A protein and the small-molecule ligand that binds it are described below.
Small molecule (SMILES): Cc1noc(C)c1-c1cc(C(N)=O)c2c3ccc(C(C)(C)O)cc3n([C@H](c3ccccc3)C3CCOCC3)c2c1

Sequence of chain 1.A:
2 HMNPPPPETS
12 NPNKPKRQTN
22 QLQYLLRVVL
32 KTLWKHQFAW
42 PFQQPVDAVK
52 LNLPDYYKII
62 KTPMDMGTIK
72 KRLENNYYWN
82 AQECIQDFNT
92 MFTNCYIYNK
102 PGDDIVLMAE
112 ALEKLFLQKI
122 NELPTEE

Binding-site contacts:
Ligand atom C12 contacts residue PRO42 of chain 1.A at 3.6 Å (hydrophobic).
Ligand atom N26 contacts residue GLN45 of chain 1.A at 3.4 Å (h-bond).
Ligand atom C22 contacts residue TRP41 of chain 1.A at 3.7 Å (hydrophobic).
Ligand atom C1 contacts residue LYS51 of chain 1.A at 3.4 Å.
Ligand atom C22 contacts residue PRO42 of chain 1.A at 3.6 Å (hydrophobic).
Ligand atom C38 contacts residue ASN100 of chain 1.A at 3.8 Å.
Ligand atom C2 contacts residue LEU52 of chain 1.A at 3.8 Å (hydrophobic).
Ligand atom C21 contacts residue TRP41 of chain 1.A at 3.6 Å (hydrophobic).
Ligand atom C22 contacts residue MET109 of chain 1.A at 3.6 Å (hydrophobic).
Ligand atom N26 contacts residue PRO42 of chain 1.A at 2.9 Å (h-bond).
Ligand atom O27 contacts residue LYS51 of chain 1.A at 3.7 Å.
Ligand atom C6 contacts residue LYS51 of chain 1.A at 3.3 Å.
Ligand atom O29 contacts residue ASN100 of chain 1.A at 3.1 Å (h-bond).
Ligand atom C15 contacts residue ILE106 of chain 1.A at 3.8 Å (hydrophobic).
Ligand atom C31 contacts residue ILE106 of chain 1.A at 3.7 Å (hydrophobic).
Ligand atom C3 contacts residue TRP41 of chain 1.A at 3.8 Å (hydrophobic).
Ligand atom C2 contacts residue TRP41 of chain 1.A at 3.8 Å (hydrophobic).
Ligand atom O27 contacts residue ASP48 of chain 1.A at 3.0 Å (salt-bridge).
Ligand atom C33 contacts residue ASN100 of chain 1.A at 3.9 Å.
Ligand atom C32 contacts residue PRO42 of chain 1.A at 3.5 Å (hydrophobic).
Ligand atom C32 contacts residue PHE43 of chain 1.A at 3.5 Å (hydrophobic).
Ligand atom C8 contacts residue LEU52 of chain 1.A at 3.7 Å (hydrophobic).
Ligand atom C9 contacts residue LEU52 of chain 1.A at 3.5 Å (hydrophobic).
Ligand atom N30 contacts residue CYS96 of chain 1.A at 3.8 Å.
Ligand atom N26 contacts residue PRO46 of chain 1.A at 3.2 Å (h-bond).
Ligand atom C14 contacts residue ASP48 of chain 1.A at 3.8 Å.
Ligand atom O23 contacts residue MET109 of chain 1.A at 3.7 Å.
Ligand atom O27 contacts residue PRO46 of chain 1.A at 3.7 Å.
Ligand atom C6 contacts residue LEU52 of chain 1.A at 3.9 Å (hydrophobic).
Ligand atom C13 contacts residue PRO42 of chain 1.A at 3.8 Å (hydrophobic).
Ligand atom C13 contacts residue LEU52 of chain 1.A at 3.9 Å (hydrophobic).
Ligand atom C14 contacts residue PRO46 of chain 1.A at 3.8 Å (hydrophobic).
Ligand atom C6 contacts residue TRP41 of chain 1.A at 3.6 Å (hydrophobic).
Ligand atom C14 contacts residue PRO42 of chain 1.A at 3.8 Å (hydrophobic).
Ligand atom C5 contacts residue LEU52 of chain 1.A at 3.7 Å (hydrophobic).
Ligand atom C4 contacts residue LEU52 of chain 1.A at 3.5 Å (hydrophobic).
Ligand atom N30 contacts residue ASN100 of chain 1.A at 3.9 Å.
Ligand atom C3 contacts residue LEU52 of chain 1.A at 3.6 Å (hydrophobic).
Ligand atom C1 contacts residue TRP41 of chain 1.A at 3.7 Å (hydrophobic).
Ligand atom O27 contacts residue VAL47 of chain 1.A at 3.9 Å.